The protein below binds the small molecule below.
Small molecule (SMILES): N[C@@H](Cc1ccc(O)cc1)C(=O)N[C@@H](COP(=O)(O)O)C(=O)N1CCC[C@H]1C=O

Binding-site contacts:
Ligand atom CB contacts residue SER22 of chain 1.A at 4.5 Å.
Ligand atom O contacts residue TYR64 of chain 1.A at 4.2 Å.
Ligand atom CG contacts residue LEU116 of chain 1.A at 3.9 Å (hydrophobic).
Ligand atom O contacts residue SO41 of chain 1.E at 3.9 Å.
Ligand atom CE1 contacts residue SER68 of chain 1.A at 4.1 Å.
Ligand atom CE2 contacts residue TYR64 of chain 1.A at 3.5 Å (hydrophobic).
Ligand atom CD1 contacts residue LYS23 of chain 1.A at 4.5 Å.
Ligand atom CD2 contacts residue MET26 of chain 1.A at 4.3 Å (hydrophobic).
Ligand atom CA contacts residue ASP67 of chain 1.A at 3.6 Å.
Ligand atom N contacts residue LYS23 of chain 1.A at 4.0 Å.
Ligand atom CB contacts residue MET26 of chain 1.A at 3.9 Å (hydrophobic).
Ligand atom CD2 contacts residue TYR64 of chain 1.A at 3.6 Å (hydrophobic).
Ligand atom CB contacts residue LEU116 of chain 1.A at 3.6 Å (hydrophobic).
Ligand atom C contacts residue SO41 of chain 1.I at 4.2 Å.
Ligand atom C contacts residue ASP67 of chain 1.A at 4.3 Å.
Ligand atom CB contacts residue ASP67 of chain 1.A at 3.9 Å.
Ligand atom CZ contacts residue ASP67 of chain 1.A at 4.1 Å.
Ligand atom CB contacts residue ILE21 of chain 1.A at 3.9 Å (hydrophobic).
Ligand atom OH contacts residue ASP67 of chain 1.A at 3.0 Å (salt-bridge).
Ligand atom CA contacts residue LYS23 of chain 1.A at 4.3 Å.
Ligand atom C contacts residue LEU116 of chain 1.A at 4.1 Å (hydrophobic).
Ligand atom N contacts residue ILE21 of chain 1.A at 3.5 Å (h-bond).
Ligand atom CG contacts residue VAL113 of chain 1.A at 4.1 Å (hydrophobic).
Ligand atom CD contacts residue TYR64 of chain 1.A at 3.9 Å (hydrophobic).
Ligand atom CG contacts residue THR112 of chain 1.A at 4.0 Å.
Ligand atom CB contacts residue VAL113 of chain 1.A at 3.9 Å (hydrophobic).
Ligand atom CA contacts residue LEU116 of chain 1.A at 4.5 Å (hydrophobic).
Ligand atom O contacts residue SO41 of chain 1.I at 3.0 Å (h-bond).
Ligand atom O contacts residue ASP67 of chain 1.A at 4.1 Å.
Ligand atom O contacts residue LEU116 of chain 1.A at 4.1 Å.
Ligand atom OH contacts residue SER68 of chain 1.A at 3.4 Å (h-bond).
Ligand atom CB contacts residue LYS23 of chain 1.A at 4.0 Å.
Ligand atom OH contacts residue TYR64 of chain 1.A at 3.6 Å.
Ligand atom CD1 contacts residue MET26 of chain 1.A at 4.0 Å (hydrophobic).
Ligand atom CA contacts residue ILE21 of chain 1.A at 4.3 Å (hydrophobic).
Ligand atom CG contacts residue MET26 of chain 1.A at 3.9 Å (hydrophobic).
Ligand atom CZ contacts residue SER68 of chain 1.A at 4.0 Å.
Ligand atom CZ contacts residue TYR64 of chain 1.A at 4.0 Å (hydrophobic).

Sequence of chain 1.A:
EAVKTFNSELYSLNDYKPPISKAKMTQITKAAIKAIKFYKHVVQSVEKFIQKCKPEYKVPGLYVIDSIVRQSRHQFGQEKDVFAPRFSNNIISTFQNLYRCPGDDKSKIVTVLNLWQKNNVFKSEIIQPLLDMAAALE